Sequence of chain 5.A:
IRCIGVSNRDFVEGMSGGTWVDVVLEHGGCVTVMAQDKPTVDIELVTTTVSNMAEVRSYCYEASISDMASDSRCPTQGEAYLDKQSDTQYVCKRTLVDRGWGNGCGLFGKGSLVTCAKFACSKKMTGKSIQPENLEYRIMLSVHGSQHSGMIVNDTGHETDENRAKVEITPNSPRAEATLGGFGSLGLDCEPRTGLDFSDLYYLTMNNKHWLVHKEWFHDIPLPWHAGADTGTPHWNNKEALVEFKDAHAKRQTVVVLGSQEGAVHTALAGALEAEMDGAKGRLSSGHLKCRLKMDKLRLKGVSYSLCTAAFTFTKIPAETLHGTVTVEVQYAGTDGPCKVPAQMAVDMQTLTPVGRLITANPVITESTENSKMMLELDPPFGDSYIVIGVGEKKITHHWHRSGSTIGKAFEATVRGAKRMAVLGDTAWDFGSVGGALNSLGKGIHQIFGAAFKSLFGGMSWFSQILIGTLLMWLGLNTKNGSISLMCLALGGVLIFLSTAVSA

Binding-site contacts:
Ligand atom O5 contacts residue THR156 of chain 5.A at 3.9 Å.
Ligand atom C4 contacts residue ASN154 of chain 5.A at 4.3 Å.
Ligand atom C7 contacts residue ASN154 of chain 5.A at 3.3 Å.
Ligand atom C2 contacts residue THR156 of chain 5.A at 4.2 Å.
Ligand atom C3 contacts residue ASN154 of chain 5.A at 3.8 Å.
Ligand atom C1 contacts residue ASN154 of chain 5.A at 1.4 Å.
Ligand atom C1 contacts residue THR156 of chain 5.A at 3.2 Å.
Ligand atom C3 contacts residue THR156 of chain 5.A at 4.5 Å.
Ligand atom C2 contacts residue ASN154 of chain 5.A at 2.5 Å.
Ligand atom C5 contacts residue ASN154 of chain 5.A at 3.7 Å.
Ligand atom O7 contacts residue ASN154 of chain 5.A at 4.3 Å.
Ligand atom C8 contacts residue ASN154 of chain 5.A at 2.8 Å.
Ligand atom O6 contacts residue MET151 of chain 5.A at 4.0 Å.
Ligand atom N2 contacts residue ASN154 of chain 5.A at 2.9 Å (h-bond).
Ligand atom C6 contacts residue MET151 of chain 5.A at 4.0 Å (hydrophobic).
Ligand atom C5 contacts residue THR156 of chain 5.A at 4.1 Å.
Ligand atom O5 contacts residue MET151 of chain 5.A at 3.9 Å.
Ligand atom O5 contacts residue ASN154 of chain 5.A at 2.3 Å (h-bond).
Ligand atom N2 contacts residue THR156 of chain 5.A at 4.3 Å.

This small molecule binds to this protein.
Small molecule (SMILES): CC(=O)N[C@@H]1[C@@H](O)[C@H](O)[C@@H](CO)O[C@H]1O